A protein and the small-molecule ligand that binds it are described below.
Small molecule (SMILES): Nc1nc2c(ncn2[C@@H]2O[C@H](CO[P](=O)(O)O[P](=O)(O)NP(=O)(O)O)[C@@H](O)[C@H]2O)c(=O)[nH]1

Sequence of chain 1.E:
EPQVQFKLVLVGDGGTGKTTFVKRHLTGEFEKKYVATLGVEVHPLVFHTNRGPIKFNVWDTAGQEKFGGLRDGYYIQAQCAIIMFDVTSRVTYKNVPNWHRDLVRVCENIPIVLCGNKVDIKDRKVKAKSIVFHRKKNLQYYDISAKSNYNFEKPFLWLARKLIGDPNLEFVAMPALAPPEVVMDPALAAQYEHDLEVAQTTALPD

Binding-site contacts:
Ligand atom N3B contacts residue GLY21 of chain 1.E at 3.1 Å (h-bond).
Ligand atom O2G contacts residue THR43 of chain 1.E at 2.8 Å (h-bond).
Ligand atom PA contacts residue THR26 of chain 1.E at 3.5 Å.
Ligand atom O3A contacts residue GLY23 of chain 1.E at 3.5 Å (h-bond).
Ligand atom O3G contacts residue GLY69 of chain 1.E at 2.7 Å (h-bond).
Ligand atom O1B contacts residue LYS24 of chain 1.E at 2.9 Å (salt-bridge).
Ligand atom N2 contacts residue ASP126 of chain 1.E at 3.2 Å (salt-bridge).
Ligand atom O1B contacts residue GLY23 of chain 1.E at 3.1 Å (h-bond).
Ligand atom O2B contacts residue MG1 of chain 1.R at 2.2 Å.
Ligand atom O1A contacts residue THR25 of chain 1.E at 3.1 Å (h-bond).
Ligand atom O3G contacts residue GLY20 of chain 1.E at 3.3 Å.
Ligand atom N3B contacts residue MG1 of chain 1.R at 3.5 Å.
Ligand atom O2G contacts residue MG1 of chain 1.R at 2.1 Å.
Ligand atom PG contacts residue MG1 of chain 1.R at 3.3 Å.
Ligand atom O6 contacts residue SER151 of chain 1.E at 3.5 Å (h-bond).
Ligand atom C2' contacts residue GLU37 of chain 1.E at 3.5 Å.
Ligand atom N3B contacts residue TYR40 of chain 1.E at 3.4 Å.
Ligand atom O1A contacts residue THR26 of chain 1.E at 2.8 Å (h-bond).
Ligand atom O4' contacts residue LYS124 of chain 1.E at 2.9 Å (salt-bridge).
Ligand atom N7 contacts residue ASN123 of chain 1.E at 3.1 Å (h-bond).
Ligand atom O2A contacts residue TYR40 of chain 1.E at 3.3 Å.
Ligand atom O3' contacts residue LYS38 of chain 1.E at 2.7 Å (salt-bridge).
Ligand atom O1G contacts residue TYR40 of chain 1.E at 2.7 Å (h-bond).
Ligand atom N2 contacts residue ILE127 of chain 1.E at 3.5 Å.
Ligand atom O6 contacts residue LYS153 of chain 1.E at 3.2 Å (salt-bridge).
Ligand atom O2B contacts residue THR25 of chain 1.E at 2.9 Å (h-bond).
Ligand atom O1A contacts residue LYS24 of chain 1.E at 3.5 Å (salt-bridge).
Ligand atom O6 contacts residue ASN123 of chain 1.E at 3.1 Å (h-bond).
Ligand atom O1B contacts residue THR22 of chain 1.E at 3.3 Å (h-bond).
Ligand atom O1A contacts residue GLY23 of chain 1.E at 3.3 Å.
Ligand atom O2' contacts residue LYS38 of chain 1.E at 3.3 Å.
Ligand atom PB contacts residue MG1 of chain 1.R at 3.4 Å.
Ligand atom N1 contacts residue ASP126 of chain 1.E at 3.0 Å (salt-bridge).
Ligand atom O6 contacts residue ALA152 of chain 1.E at 2.9 Å (h-bond).
Ligand atom O6 contacts residue ASP126 of chain 1.E at 3.5 Å (salt-bridge).
Ligand atom O2' contacts residue GLU37 of chain 1.E at 2.7 Å (salt-bridge).
Ligand atom C2' contacts residue THR26 of chain 1.E at 3.5 Å.
Ligand atom O3G contacts residue LYS24 of chain 1.E at 2.8 Å (salt-bridge).
Ligand atom O1G contacts residue ALA42 of chain 1.E at 3.4 Å.
Ligand atom O5' contacts residue THR26 of chain 1.E at 3.2 Å (h-bond).